Binding-site contacts:
Ligand atom C1 contacts residue ASN44 of chain 1.D at 3.4 Å.
Ligand atom C6 contacts residue ASP43 of chain 1.D at 3.4 Å.
Ligand atom C8 contacts residue PHE249 of chain 1.D at 3.7 Å (hydrophobic).
Ligand atom O4 contacts residue ASP50 of chain 1.E at 3.4 Å.
Ligand atom O3 contacts residue GLN251 of chain 1.D at 3.1 Å (h-bond).
Ligand atom O5 contacts residue ASP43 of chain 1.D at 3.7 Å.
Ligand atom C7 contacts residue GLN251 of chain 1.D at 3.6 Å.
Ligand atom O7 contacts residue PHE51 of chain 1.E at 2.8 Å (h-bond).
Ligand atom O7 contacts residue ASP50 of chain 1.E at 3.5 Å.
Ligand atom O7 contacts residue GLN251 of chain 1.D at 2.8 Å (h-bond).
Ligand atom O3 contacts residue ASN44 of chain 1.D at 3.1 Å (h-bond).
Ligand atom C6 contacts residue ASP43 of chain 1.D at 3.1 Å.
Ligand atom N2 contacts residue GLN251 of chain 1.D at 2.8 Å (h-bond).
Ligand atom O5 contacts residue ASN44 of chain 1.D at 2.8 Å (h-bond).
Ligand atom C8 contacts residue PHE38 of chain 1.D at 3.9 Å (hydrophobic).
Ligand atom C2 contacts residue ASN44 of chain 1.D at 3.7 Å.
Ligand atom C6 contacts residue GLN32 of chain 1.D at 3.5 Å.
Ligand atom O4 contacts residue ASP43 of chain 1.D at 2.7 Å (salt-bridge).
Ligand atom O2 contacts residue LYS255 of chain 1.D at 3.3 Å.
Ligand atom O4 contacts residue ASN44 of chain 1.D at 3.3 Å (h-bond).
Ligand atom C8 contacts residue ASN253 of chain 1.D at 3.5 Å.
Ligand atom C8 contacts residue GLN251 of chain 1.D at 3.5 Å.
Ligand atom O4 contacts residue ASN44 of chain 1.D at 3.4 Å (h-bond).
Ligand atom O6 contacts residue ASP43 of chain 1.D at 2.4 Å (salt-bridge).
Ligand atom C3 contacts residue GLN251 of chain 1.D at 3.8 Å.
Ligand atom O7 contacts residue LYS255 of chain 1.D at 3.5 Å.
Ligand atom O3 contacts residue ASP49 of chain 1.E at 3.0 Å (salt-bridge).
Ligand atom C4 contacts residue GLN251 of chain 1.D at 3.7 Å.
Ligand atom O3 contacts residue ASP50 of chain 1.E at 3.8 Å.
Ligand atom O6 contacts residue ASP43 of chain 1.D at 2.8 Å (salt-bridge).
Ligand atom C7 contacts residue PHE51 of chain 1.E at 3.8 Å (hydrophobic).
Ligand atom C7 contacts residue LYS255 of chain 1.D at 3.7 Å.
Ligand atom C4 contacts residue ASP43 of chain 1.D at 3.6 Å.
Ligand atom C7 contacts residue ASN253 of chain 1.D at 3.5 Å.
Ligand atom O4 contacts residue GLN251 of chain 1.D at 2.5 Å (h-bond).
Ligand atom C5 contacts residue ASN44 of chain 1.D at 3.7 Å.
Ligand atom O6 contacts residue GLN32 of chain 1.D at 3.1 Å (h-bond).
Ligand atom C8 contacts residue PHE51 of chain 1.E at 3.6 Å (hydrophobic).
Ligand atom C2 contacts residue GLN251 of chain 1.D at 3.6 Å.
Ligand atom O7 contacts residue ASN253 of chain 1.D at 2.7 Å (h-bond).

This small molecule binds to this protein.
Small molecule (SMILES): CC(=O)N[C@H]1[C@@H](O[C@H]2[C@@H](O)[C@@H](CO)O[C@@H](O[C@H]3[C@@H](O)[C@@H](CO)O[C@H](O[C@@H]4[C@H](O)[C@@H](O)[C@H](O)O[C@@H]4CO)[C@@H]3O)[C@@H]2NC(C)=O)O[C@H](CO)[C@H](O)[C@@H]1O

Sequence of chain 1.E:
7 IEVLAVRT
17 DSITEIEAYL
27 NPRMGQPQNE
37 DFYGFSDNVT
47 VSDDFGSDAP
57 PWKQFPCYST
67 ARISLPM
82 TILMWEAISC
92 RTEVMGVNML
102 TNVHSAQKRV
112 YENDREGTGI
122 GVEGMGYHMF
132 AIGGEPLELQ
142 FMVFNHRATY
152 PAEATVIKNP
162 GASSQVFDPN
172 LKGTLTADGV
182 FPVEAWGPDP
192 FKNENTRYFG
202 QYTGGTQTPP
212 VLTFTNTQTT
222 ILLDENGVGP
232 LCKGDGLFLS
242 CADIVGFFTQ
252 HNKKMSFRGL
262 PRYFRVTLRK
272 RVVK

Sequence of chain 1.D:
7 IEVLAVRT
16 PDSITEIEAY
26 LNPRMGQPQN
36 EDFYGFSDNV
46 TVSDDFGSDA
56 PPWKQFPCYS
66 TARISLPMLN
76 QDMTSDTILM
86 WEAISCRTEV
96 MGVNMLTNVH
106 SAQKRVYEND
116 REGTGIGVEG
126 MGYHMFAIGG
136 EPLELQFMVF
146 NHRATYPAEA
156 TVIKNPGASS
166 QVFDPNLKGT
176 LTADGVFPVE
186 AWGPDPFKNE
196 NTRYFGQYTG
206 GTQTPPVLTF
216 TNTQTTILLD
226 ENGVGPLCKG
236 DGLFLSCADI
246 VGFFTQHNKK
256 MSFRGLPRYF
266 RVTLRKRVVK